Sequence of chain 1.G:
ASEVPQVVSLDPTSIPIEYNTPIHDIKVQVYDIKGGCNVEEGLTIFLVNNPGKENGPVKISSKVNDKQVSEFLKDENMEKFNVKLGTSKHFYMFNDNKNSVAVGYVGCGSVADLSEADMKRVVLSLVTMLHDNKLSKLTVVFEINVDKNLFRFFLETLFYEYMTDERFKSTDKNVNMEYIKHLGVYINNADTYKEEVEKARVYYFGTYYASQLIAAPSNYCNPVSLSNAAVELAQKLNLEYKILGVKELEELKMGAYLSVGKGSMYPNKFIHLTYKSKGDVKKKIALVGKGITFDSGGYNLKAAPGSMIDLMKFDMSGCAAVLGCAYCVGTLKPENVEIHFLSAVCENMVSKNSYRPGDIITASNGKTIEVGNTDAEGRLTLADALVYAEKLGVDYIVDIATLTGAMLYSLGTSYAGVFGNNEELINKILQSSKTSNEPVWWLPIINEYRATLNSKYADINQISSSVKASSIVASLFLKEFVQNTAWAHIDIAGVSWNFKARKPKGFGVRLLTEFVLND

Binding-site contacts:
Ligand atom CAJ contacts residue GLY406 of chain 1.G at 3.8 Å.
Ligand atom OAD contacts residue THR405 of chain 1.G at 3.3 Å.
Ligand atom NAQ contacts residue ASP376 of chain 1.G at 3.3 Å (salt-bridge).
Ligand atom O contacts residue ASP296 of chain 1.G at 3.5 Å (salt-bridge).
Ligand atom OAD contacts residue GLY406 of chain 1.G at 3.1 Å (h-bond).
Ligand atom CAL contacts residue LYS303 of chain 1.G at 3.8 Å.
Ligand atom CAZ contacts residue LEU409 of chain 1.G at 3.6 Å (hydrophobic).
Ligand atom CAV contacts residue LEU409 of chain 1.G at 3.6 Å (hydrophobic).
Ligand atom C contacts residue LYS303 of chain 1.G at 3.5 Å.
Ligand atom CAC contacts residue ASP376 of chain 1.G at 3.7 Å.
Ligand atom C contacts residue ASP376 of chain 1.G at 3.4 Å.
Ligand atom OAF contacts residue CO31 of chain 1.FB at 3.4 Å (h-bond).
Ligand atom NAQ contacts residue LEU404 of chain 1.G at 3.1 Å (h-bond).
Ligand atom NAQ contacts residue ZN1 of chain 1.HB at 2.9 Å.
Ligand atom OAF contacts residue ASP376 of chain 1.G at 3.0 Å (salt-bridge).
Ligand atom CA contacts residue LEU404 of chain 1.G at 3.5 Å (hydrophobic).
Ligand atom CAK contacts residue GLY406 of chain 1.G at 3.6 Å.
Ligand atom CAY contacts residue GLY406 of chain 1.G at 3.4 Å.
Ligand atom NAQ contacts residue CO31 of chain 1.FB at 3.3 Å (h-bond).
Ligand atom CA contacts residue GLY406 of chain 1.G at 3.8 Å.
Ligand atom OAF contacts residue GLU378 of chain 1.G at 3.1 Å (salt-bridge).
Ligand atom FAH contacts residue ALA494 of chain 1.G at 3.0 Å.
Ligand atom O contacts residue ZN1 of chain 1.HB at 2.5 Å.
Ligand atom NAQ contacts residue ZN1 of chain 1.GB at 3.1 Å.
Ligand atom C contacts residue LEU404 of chain 1.G at 3.8 Å (hydrophobic).
Ligand atom CAM contacts residue GLY406 of chain 1.G at 3.3 Å.
Ligand atom OAF contacts residue ZN1 of chain 1.GB at 2.1 Å.
Ligand atom CAW contacts residue GLY406 of chain 1.G at 3.7 Å.
Ligand atom OAF contacts residue ZN1 of chain 1.HB at 2.0 Å.
Ligand atom O contacts residue LYS303 of chain 1.G at 2.5 Å (salt-bridge).
Ligand atom FAG contacts residue MET309 of chain 1.G at 3.2 Å.
Ligand atom CAO contacts residue PHE315 of chain 1.G at 3.8 Å (hydrophobic).
Ligand atom C contacts residue ZN1 of chain 1.HB at 3.1 Å.
Ligand atom O contacts residue ASP376 of chain 1.G at 2.9 Å (salt-bridge).
Ligand atom CAM contacts residue THR405 of chain 1.G at 3.8 Å.
Ligand atom OAF contacts residue ASP296 of chain 1.G at 2.9 Å (salt-bridge).
Ligand atom OAF contacts residue LYS291 of chain 1.G at 3.7 Å.
Ligand atom FAG contacts residue GLY307 of chain 1.G at 3.4 Å.
Ligand atom FAI contacts residue PHE500 of chain 1.G at 2.9 Å.
Ligand atom CAB contacts residue ASN374 of chain 1.G at 3.7 Å.

This protein binds this small molecule.
Small molecule (SMILES): CC(C)(C)CC(=O)N[C@@H](C(=O)NO)c1ccc(-c2cc(F)c(F)c(F)c2)cc1